Binding-site contacts:
Ligand atom CAB contacts residue TYR152 of chain 1.A at 3.4 Å (hydrophobic).
Ligand atom CAG contacts residue PHE114 of chain 1.A at 3.8 Å (hydrophobic).
Ligand atom CAN contacts residue GLY110 of chain 1.A at 3.8 Å.
Ligand atom CAG contacts residue ILE111 of chain 1.A at 3.8 Å (hydrophobic).
Ligand atom CAM contacts residue TYR152 of chain 1.A at 4.0 Å (hydrophobic).
Ligand atom CAH contacts residue PHE114 of chain 1.A at 3.4 Å (hydrophobic).
Ligand atom CAD contacts residue TYR152 of chain 1.A at 3.4 Å (hydrophobic).
Ligand atom CAA contacts residue ASN97 of chain 1.A at 4.2 Å.
Ligand atom CAN contacts residue TYR152 of chain 1.A at 4.0 Å (hydrophobic).
Ligand atom CAG contacts residue GLY110 of chain 1.A at 3.9 Å.
Ligand atom CAH contacts residue LEU91 of chain 1.A at 4.0 Å (hydrophobic).
Ligand atom CAF contacts residue THR153 of chain 1.A at 3.6 Å.
Ligand atom CAJ contacts residue TRP149 of chain 1.A at 4.1 Å (hydrophobic).
Ligand atom CAI contacts residue ILE111 of chain 1.A at 4.2 Å (hydrophobic).
Ligand atom CAG contacts residue TRP211 of chain 1.A at 3.8 Å (hydrophobic).
Ligand atom CAD contacts residue LEU91 of chain 1.A at 4.2 Å (hydrophobic).
Ligand atom CAF contacts residue ASN180 of chain 1.A at 3.6 Å.
Ligand atom CAJ contacts residue LEU91 of chain 1.A at 4.2 Å (hydrophobic).
Ligand atom CAE contacts residue GLY110 of chain 1.A at 4.0 Å.
Ligand atom CAB contacts residue LEU94 of chain 1.A at 4.1 Å (hydrophobic).
Ligand atom CAB contacts residue ALA95 of chain 1.A at 4.2 Å (hydrophobic).
Ligand atom CAE contacts residue TRP107 of chain 1.A at 4.2 Å (hydrophobic).
Ligand atom CAJ contacts residue THR153 of chain 1.A at 4.0 Å.
Ligand atom NAL contacts residue TYR152 of chain 1.A at 3.1 Å (h-bond).
Ligand atom CAE contacts residue MET106 of chain 1.A at 3.9 Å (hydrophobic).
Ligand atom CAH contacts residue TRP149 of chain 1.A at 4.1 Å (hydrophobic).
Ligand atom NAO contacts residue GLY110 of chain 1.A at 3.9 Å.
Ligand atom CAI contacts residue TRP107 of chain 1.A at 3.8 Å (hydrophobic).
Ligand atom CAC contacts residue MET106 of chain 1.A at 3.7 Å (hydrophobic).
Ligand atom CAI contacts residue TRP211 of chain 1.A at 4.2 Å (hydrophobic).
Ligand atom CAK contacts residue LEU94 of chain 1.A at 3.9 Å (hydrophobic).
Ligand atom CAK contacts residue TYR152 of chain 1.A at 3.9 Å (hydrophobic).
Ligand atom CAH contacts residue THR153 of chain 1.A at 4.0 Å.
Ligand atom CAI contacts residue GLY110 of chain 1.A at 4.0 Å.
Ligand atom CAJ contacts residue TYR152 of chain 1.A at 3.8 Å (hydrophobic).
Ligand atom NAO contacts residue LEU91 of chain 1.A at 4.3 Å.
Ligand atom CAF contacts residue TRP211 of chain 1.A at 3.7 Å (hydrophobic).
Ligand atom CAA contacts residue TYR152 of chain 1.A at 3.8 Å (hydrophobic).
Ligand atom CAF contacts residue PHE114 of chain 1.A at 3.5 Å (hydrophobic).
Ligand atom CAA contacts residue LEU94 of chain 1.A at 4.3 Å (hydrophobic).

This protein binds this small molecule.
Small molecule (SMILES): CNCc1ccc(N2CCCCC2)cc1

Sequence of chain 1.A:
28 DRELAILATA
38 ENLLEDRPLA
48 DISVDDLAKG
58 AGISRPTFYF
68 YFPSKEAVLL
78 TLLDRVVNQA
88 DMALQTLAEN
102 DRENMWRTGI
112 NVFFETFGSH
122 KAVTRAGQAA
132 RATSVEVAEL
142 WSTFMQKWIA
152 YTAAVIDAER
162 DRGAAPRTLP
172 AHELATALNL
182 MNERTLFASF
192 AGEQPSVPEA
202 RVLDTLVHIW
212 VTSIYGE